Sequence of chain 1.B:
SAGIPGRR

Sequence of chain 1.A:
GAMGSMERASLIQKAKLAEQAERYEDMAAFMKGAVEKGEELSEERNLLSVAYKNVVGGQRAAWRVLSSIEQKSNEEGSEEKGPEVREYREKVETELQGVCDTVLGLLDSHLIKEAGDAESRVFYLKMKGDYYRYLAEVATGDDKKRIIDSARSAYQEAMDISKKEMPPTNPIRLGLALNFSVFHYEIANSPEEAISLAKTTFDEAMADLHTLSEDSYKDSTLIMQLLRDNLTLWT

This small molecule binds to this protein.
Small molecule (SMILES): COC[C@H]1CC[C@@H]2/C1=C\[C@@]1(C)CCC(C(C)C)=C1[C@@H](O[C@H]1O[C@H](CO)[C@@H](O)[C@H](O)[C@H]1O)[C@H](O)[C@@H]2C

Binding-site contacts:
Ligand atom CAQ contacts residue ILE173 of chain 1.A at 4.0 Å (hydrophobic).
Ligand atom O5 contacts residue ASN47 of chain 1.A at 3.5 Å (h-bond).
Ligand atom C6 contacts residue ARG12 of chain 1.B at 3.8 Å.
Ligand atom CAK contacts residue ILE8 of chain 1.B at 4.0 Å (hydrophobic).
Ligand atom CBI contacts residue LYS127 of chain 1.A at 3.5 Å.
Ligand atom CAJ contacts residue PRO9 of chain 1.B at 4.0 Å (hydrophobic).
Ligand atom CAW contacts residue ASN47 of chain 1.A at 3.6 Å.
Ligand atom CAP contacts residue SER50 of chain 1.A at 4.0 Å.
Ligand atom CAO contacts residue LYS127 of chain 1.A at 3.8 Å.
Ligand atom CAP contacts residue LYS127 of chain 1.A at 3.8 Å.
Ligand atom CAM contacts residue PRO172 of chain 1.A at 3.5 Å (hydrophobic).
Ligand atom CAQ contacts residue ASN47 of chain 1.A at 3.8 Å.
Ligand atom CAI contacts residue PRO172 of chain 1.A at 4.3 Å (hydrophobic).
Ligand atom CAQ contacts residue PHE124 of chain 1.A at 3.8 Å (hydrophobic).
Ligand atom CAU contacts residue ILE8 of chain 1.B at 4.0 Å (hydrophobic).
Ligand atom CBI contacts residue PHE124 of chain 1.A at 3.4 Å (hydrophobic).
Ligand atom CAE contacts residue PRO9 of chain 1.B at 4.2 Å (hydrophobic).
Ligand atom CAO contacts residue PRO9 of chain 1.B at 4.0 Å (hydrophobic).
Ligand atom CAP contacts residue PHE124 of chain 1.A at 3.6 Å (hydrophobic).
Ligand atom CAU contacts residue ILE224 of chain 1.A at 4.1 Å (hydrophobic).
Ligand atom OAA contacts residue PHE124 of chain 1.A at 4.3 Å.
Ligand atom CAP contacts residue PRO9 of chain 1.B at 4.1 Å (hydrophobic).
Ligand atom CBI contacts residue MET128 of chain 1.A at 3.5 Å (hydrophobic).
Ligand atom CAO contacts residue ILE8 of chain 1.B at 4.1 Å (hydrophobic).
Ligand atom CAW contacts residue VAL51 of chain 1.A at 4.2 Å (hydrophobic).
Ligand atom OAR contacts residue PRO172 of chain 1.A at 3.9 Å.
Ligand atom CAU contacts residue LEU223 of chain 1.A at 4.3 Å (hydrophobic).
Ligand atom CAN contacts residue PRO172 of chain 1.A at 4.4 Å (hydrophobic).
Ligand atom OAA contacts residue LYS127 of chain 1.A at 2.7 Å (salt-bridge).
Ligand atom CAJ contacts residue ARG12 of chain 1.B at 4.4 Å.
Ligand atom CAM contacts residue ILE173 of chain 1.A at 4.3 Å (hydrophobic).
Ligand atom CAM contacts residue ILE224 of chain 1.A at 4.2 Å (hydrophobic).
Ligand atom CAN contacts residue LYS127 of chain 1.A at 3.8 Å.
Ligand atom C1 contacts residue ASN47 of chain 1.A at 3.5 Å.
Ligand atom CAM contacts residue ILE8 of chain 1.B at 4.1 Å (hydrophobic).
Ligand atom CAM contacts residue GLY176 of chain 1.A at 4.1 Å.
Ligand atom CAE contacts residue SER50 of chain 1.A at 4.3 Å.
Ligand atom CAN contacts residue ILE173 of chain 1.A at 4.3 Å (hydrophobic).
Ligand atom CAJ contacts residue VAL51 of chain 1.A at 4.2 Å (hydrophobic).
Ligand atom OAA contacts residue PRO9 of chain 1.B at 4.2 Å.